Binding-site contacts:
Ligand atom OE2 contacts residue SER172 of chain 1.A at 3.3 Å (h-bond).
Ligand atom O contacts residue THR115 of chain 1.A at 3.0 Å (h-bond).
Ligand atom OE1 contacts residue TYR213 of chain 1.A at 3.7 Å.
Ligand atom O contacts residue LEU114 of chain 1.A at 3.8 Å.
Ligand atom OE1 contacts residue ASP214 of chain 1.A at 3.2 Å (salt-bridge).
Ligand atom CG contacts residue ASP214 of chain 1.A at 4.0 Å.
Ligand atom CB contacts residue HIS87 of chain 1.A at 3.5 Å.
Ligand atom CA contacts residue SER113 of chain 1.A at 4.0 Å.
Ligand atom C contacts residue HIS87 of chain 1.A at 3.6 Å.
Ligand atom O contacts residue ARG120 of chain 1.A at 2.7 Å (salt-bridge).
Ligand atom CD contacts residue TYR213 of chain 1.A at 3.6 Å (hydrophobic).
Ligand atom OE1 contacts residue THR173 of chain 1.A at 2.5 Å (h-bond).
Ligand atom CA contacts residue SER172 of chain 1.A at 3.4 Å.
Ligand atom CG contacts residue TYR213 of chain 1.A at 3.3 Å (hydrophobic).
Ligand atom C contacts residue THR115 of chain 1.A at 3.6 Å.
Ligand atom C contacts residue SER113 of chain 1.A at 4.2 Å.
Ligand atom N contacts residue ASP214 of chain 1.A at 3.9 Å.
Ligand atom OE2 contacts residue TYR213 of chain 1.A at 4.2 Å.
Ligand atom OE2 contacts residue GLY171 of chain 1.A at 3.4 Å.
Ligand atom OXT contacts residue GLY171 of chain 1.A at 3.5 Å.
Ligand atom CA contacts residue THR115 of chain 1.A at 3.4 Å.
Ligand atom C contacts residue ARG120 of chain 1.A at 3.3 Å.
Ligand atom O contacts residue SER172 of chain 1.A at 4.0 Å.
Ligand atom CB contacts residue TYR213 of chain 1.A at 4.3 Å (hydrophobic).
Ligand atom O contacts residue SER113 of chain 1.A at 3.6 Å.
Ligand atom CD contacts residue SER172 of chain 1.A at 4.1 Å.
Ligand atom CA contacts residue HIS87 of chain 1.A at 3.9 Å.
Ligand atom C contacts residue SER172 of chain 1.A at 3.3 Å.
Ligand atom N contacts residue HIS87 of chain 1.A at 3.7 Å.
Ligand atom O contacts residue HIS87 of chain 1.A at 3.4 Å.
Ligand atom OXT contacts residue HIS87 of chain 1.A at 3.5 Å.
Ligand atom N contacts residue TYR244 of chain 1.A at 4.2 Å.
Ligand atom OXT contacts residue ARG120 of chain 1.A at 2.7 Å (salt-bridge).
Ligand atom OE2 contacts residue THR173 of chain 1.A at 3.2 Å (h-bond).
Ligand atom CD contacts residue ASP214 of chain 1.A at 4.2 Å.
Ligand atom N contacts residue THR115 of chain 1.A at 3.0 Å (h-bond).
Ligand atom N contacts residue SER113 of chain 1.A at 2.8 Å (h-bond).
Ligand atom OE1 contacts residue SER172 of chain 1.A at 4.3 Å.
Ligand atom CD contacts residue THR173 of chain 1.A at 3.5 Å.
Ligand atom OXT contacts residue SER172 of chain 1.A at 2.8 Å (h-bond).

A small-molecule ligand and the protein it binds are described below.
Small molecule (SMILES): N[C@@H](CCC(=O)O)C(=O)O

Sequence of chain 1.A:
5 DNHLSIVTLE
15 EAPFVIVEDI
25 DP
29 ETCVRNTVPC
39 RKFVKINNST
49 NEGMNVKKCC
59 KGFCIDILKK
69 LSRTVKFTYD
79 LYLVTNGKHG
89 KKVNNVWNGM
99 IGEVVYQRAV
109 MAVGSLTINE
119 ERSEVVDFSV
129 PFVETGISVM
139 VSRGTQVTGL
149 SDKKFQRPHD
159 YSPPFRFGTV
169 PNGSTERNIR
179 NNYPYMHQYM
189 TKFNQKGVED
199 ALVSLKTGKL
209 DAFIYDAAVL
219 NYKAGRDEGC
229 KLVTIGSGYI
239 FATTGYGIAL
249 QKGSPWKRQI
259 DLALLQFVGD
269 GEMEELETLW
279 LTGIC